This small molecule binds to this protein.
Small molecule (SMILES): Nc1ccn([C@H]2C[C@H](O)[C@@H](COP(=O)(O)O)O2)c(=O)n1

Sequence of chain 33.A:
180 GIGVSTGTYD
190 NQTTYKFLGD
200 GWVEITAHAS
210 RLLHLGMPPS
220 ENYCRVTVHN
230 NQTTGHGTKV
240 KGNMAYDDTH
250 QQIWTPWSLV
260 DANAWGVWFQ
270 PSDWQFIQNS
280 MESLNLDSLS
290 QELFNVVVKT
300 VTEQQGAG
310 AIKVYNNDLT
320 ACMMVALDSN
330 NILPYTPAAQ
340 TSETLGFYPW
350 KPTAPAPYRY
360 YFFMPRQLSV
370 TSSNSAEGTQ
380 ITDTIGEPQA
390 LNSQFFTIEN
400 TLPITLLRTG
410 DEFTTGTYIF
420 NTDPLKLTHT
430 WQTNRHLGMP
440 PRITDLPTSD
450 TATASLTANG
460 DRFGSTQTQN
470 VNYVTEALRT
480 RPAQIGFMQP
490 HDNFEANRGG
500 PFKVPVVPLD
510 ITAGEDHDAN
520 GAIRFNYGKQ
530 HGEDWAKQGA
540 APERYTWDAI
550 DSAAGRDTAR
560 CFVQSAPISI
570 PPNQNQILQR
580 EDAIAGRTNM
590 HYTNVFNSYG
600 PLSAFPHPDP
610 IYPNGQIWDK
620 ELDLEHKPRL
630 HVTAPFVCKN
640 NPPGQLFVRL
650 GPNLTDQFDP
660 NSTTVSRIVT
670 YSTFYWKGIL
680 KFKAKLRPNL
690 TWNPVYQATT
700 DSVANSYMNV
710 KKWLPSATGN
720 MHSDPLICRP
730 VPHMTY

Binding-site contacts:
Ligand atom C4 contacts residue TRP201 of chain 33.A at 3.3 Å (hydrophobic).
Ligand atom C5 contacts residue TRP201 of chain 33.A at 3.4 Å (hydrophobic).
Ligand atom C2' contacts residue LYS682 of chain 33.A at 3.6 Å.
Ligand atom N3 contacts residue TRP201 of chain 33.A at 3.6 Å.
Ligand atom C2' contacts residue TRP201 of chain 33.A at 3.7 Å (hydrophobic).
Ligand atom C4' contacts residue TRP201 of chain 33.A at 4.3 Å (hydrophobic).
Ligand atom C1' contacts residue LYS682 of chain 33.A at 4.5 Å.
Ligand atom O2 contacts residue LYS682 of chain 33.A at 4.2 Å.
Ligand atom OP1 contacts residue PRO423 of chain 33.A at 3.6 Å.
Ligand atom C2 contacts residue TRP201 of chain 33.A at 3.9 Å (hydrophobic).
Ligand atom C6 contacts residue TRP201 of chain 33.A at 3.5 Å (hydrophobic).
Ligand atom O5' contacts residue TRP201 of chain 33.A at 3.6 Å.
Ligand atom N1 contacts residue TRP201 of chain 33.A at 4.0 Å.
Ligand atom N4 contacts residue GLY198 of chain 33.A at 3.8 Å.
Ligand atom C3' contacts residue LYS682 of chain 33.A at 3.8 Å.
Ligand atom C5' contacts residue TRP201 of chain 33.A at 3.5 Å (hydrophobic).
Ligand atom C1' contacts residue TRP201 of chain 33.A at 4.5 Å (hydrophobic).
Ligand atom O2 contacts residue TRP201 of chain 33.A at 4.3 Å.
Ligand atom N4 contacts residue TRP201 of chain 33.A at 3.8 Å.
Ligand atom O4' contacts residue TRP201 of chain 33.A at 4.5 Å.
Ligand atom C3' contacts residue TRP201 of chain 33.A at 4.1 Å (hydrophobic).
Ligand atom N4 contacts residue ASP199 of chain 33.A at 4.0 Å.
Ligand atom O2 contacts residue LEU197 of chain 33.A at 4.0 Å.
Ligand atom O3' contacts residue LYS682 of chain 33.A at 3.1 Å (salt-bridge).